Binding-site contacts:
Ligand atom CE contacts residue GLU44 of chain 2.V at 3.1 Å.
Ligand atom CE contacts residue PHE78 of chain 2.V at 3.7 Å (hydrophobic).
Ligand atom CD contacts residue PHE130 of chain 2.V at 3.8 Å (hydrophobic).
Ligand atom CE1 contacts residue LEU132 of chain 2.V at 3.6 Å (hydrophobic).
Ligand atom C contacts residue OCA1 of chain 2.ZB at 3.2 Å.
Ligand atom CG2 contacts residue OCA1 of chain 2.ZB at 3.4 Å.
Ligand atom CD contacts residue TYR80 of chain 2.V at 3.7 Å (hydrophobic).
Ligand atom CA contacts residue PHE78 of chain 2.V at 3.7 Å (hydrophobic).
Ligand atom O contacts residue PHE78 of chain 2.V at 3.8 Å.
Ligand atom C contacts residue PHE100 of chain 2.BA at 3.7 Å (hydrophobic).
Ligand atom F2 contacts residue LEU66 of chain 2.BA at 3.7 Å.
Ligand atom CB contacts residue LEU108 of chain 2.V at 3.7 Å (hydrophobic).
Ligand atom CA contacts residue OCA1 of chain 2.ZB at 3.7 Å.
Ligand atom CB contacts residue PHE78 of chain 2.V at 3.5 Å (hydrophobic).
Ligand atom CB contacts residue LEU209 of chain 2.V at 3.8 Å (hydrophobic).
Ligand atom N contacts residue OCA1 of chain 2.ZB at 2.6 Å (h-bond).
Ligand atom CE contacts residue ILE46 of chain 2.V at 3.7 Å (hydrophobic).
Ligand atom C contacts residue TYR80 of chain 2.V at 3.6 Å (hydrophobic).
Ligand atom C contacts residue PHE78 of chain 2.V at 3.6 Å (hydrophobic).
Ligand atom CD2 contacts residue TYR80 of chain 2.V at 3.5 Å (hydrophobic).
Ligand atom CD contacts residue OCA1 of chain 2.ZB at 3.8 Å.
Ligand atom O contacts residue TYR80 of chain 2.V at 2.5 Å (h-bond).
Ligand atom F1 contacts residue ASP96 of chain 2.BA at 3.6 Å.
Ligand atom F2 contacts residue LEU110 of chain 2.V at 3.5 Å.
Ligand atom F1 contacts residue THR97 of chain 2.BA at 3.1 Å.
Ligand atom F1 contacts residue LEU132 of chain 2.V at 3.5 Å.
Ligand atom CZ contacts residue THR97 of chain 2.BA at 3.4 Å.
Ligand atom F2 contacts residue TYR80 of chain 2.V at 3.4 Å.
Ligand atom F1 contacts residue PHE100 of chain 2.BA at 3.2 Å.
Ligand atom CD1 contacts residue PHE100 of chain 2.BA at 3.5 Å (hydrophobic).
Ligand atom CA contacts residue OCA1 of chain 2.ZB at 2.6 Å.
Ligand atom CA contacts residue PHE78 of chain 2.V at 3.7 Å (hydrophobic).
Ligand atom CA contacts residue PHE100 of chain 2.BA at 3.6 Å (hydrophobic).
Ligand atom N contacts residue OCA1 of chain 2.ZB at 1.5 Å.
Ligand atom CB contacts residue TYR80 of chain 2.V at 3.8 Å (hydrophobic).
Ligand atom CE contacts residue LEU209 of chain 2.V at 3.6 Å (hydrophobic).
Ligand atom N contacts residue TYR80 of chain 2.V at 2.9 Å (h-bond).
Ligand atom CB contacts residue PHE130 of chain 2.V at 3.6 Å (hydrophobic).
Ligand atom O contacts residue PHE100 of chain 2.BA at 3.8 Å.
Ligand atom CZ contacts residue LEU132 of chain 2.V at 3.7 Å (hydrophobic).

Sequence of chain 2.BA:
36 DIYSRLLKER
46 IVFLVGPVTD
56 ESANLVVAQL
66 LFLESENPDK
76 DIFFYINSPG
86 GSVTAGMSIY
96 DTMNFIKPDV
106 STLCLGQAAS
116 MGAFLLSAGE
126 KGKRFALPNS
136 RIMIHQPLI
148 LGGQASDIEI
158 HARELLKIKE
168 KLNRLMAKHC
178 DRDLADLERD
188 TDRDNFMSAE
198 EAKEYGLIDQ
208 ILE

This protein binds this small molecule.
Small molecule (SMILES): C[C@@H]1C[C@H]2C(=O)O[C@@H](C)[C@H](NC(=O)[C@@H](N)Cc3cc(F)cc(F)c3)C(=O)N3CCC[C@H]3C(=O)N3CCCC[C@H]3C(=O)N[C@@H](C)C(=O)N2C1

Sequence of chain 2.V:
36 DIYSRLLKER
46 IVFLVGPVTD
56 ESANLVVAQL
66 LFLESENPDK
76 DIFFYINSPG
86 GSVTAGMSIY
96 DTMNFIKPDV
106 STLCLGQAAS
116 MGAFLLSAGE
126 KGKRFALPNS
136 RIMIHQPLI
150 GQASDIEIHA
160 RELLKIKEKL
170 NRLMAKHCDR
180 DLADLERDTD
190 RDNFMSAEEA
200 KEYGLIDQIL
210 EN